Sequence of chain 1.C:
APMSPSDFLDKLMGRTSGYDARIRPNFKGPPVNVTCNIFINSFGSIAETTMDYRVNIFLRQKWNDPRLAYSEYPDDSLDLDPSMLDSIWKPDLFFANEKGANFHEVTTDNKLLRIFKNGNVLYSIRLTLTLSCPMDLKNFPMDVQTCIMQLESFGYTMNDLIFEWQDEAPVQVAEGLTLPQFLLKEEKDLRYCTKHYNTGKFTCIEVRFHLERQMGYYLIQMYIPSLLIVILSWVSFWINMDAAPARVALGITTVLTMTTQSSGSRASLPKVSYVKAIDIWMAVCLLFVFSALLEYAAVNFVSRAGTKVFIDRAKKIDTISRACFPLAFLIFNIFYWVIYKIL

Binding-site contacts:
Ligand atom C5 contacts residue TYR78 of chain 1.A at 3.6 Å (hydrophobic).
Ligand atom O3 contacts residue ARG29 of chain 1.C at 3.1 Å (salt-bridge).
Ligand atom C16 contacts residue TYR161 of chain 1.C at 3.2 Å (hydrophobic).
Ligand atom O5 contacts residue LEU85 of chain 1.A at 3.7 Å.
Ligand atom O2 contacts residue ARG29 of chain 1.C at 2.8 Å (salt-bridge).
Ligand atom C18 contacts residue ARG27 of chain 1.C at 3.3 Å.
Ligand atom C13 contacts residue ASP84 of chain 1.A at 3.7 Å.
Ligand atom N1 contacts residue PHE32 of chain 1.C at 3.6 Å.
Ligand atom C14 contacts residue ASP165 of chain 1.C at 3.8 Å.
Ligand atom C19 contacts residue LEU85 of chain 1.A at 3.8 Å (hydrophobic).
Ligand atom O1 contacts residue LEU85 of chain 1.A at 3.5 Å.
Ligand atom C11 contacts residue PHE32 of chain 1.C at 3.7 Å (hydrophobic).
Ligand atom C10 contacts residue ASP84 of chain 1.A at 3.5 Å.
Ligand atom C3 contacts residue LEU85 of chain 1.A at 3.7 Å (hydrophobic).
Ligand atom C18 contacts residue TYR161 of chain 1.C at 3.8 Å (hydrophobic).
Ligand atom C12 contacts residue PRO10 of chain 1.A at 3.8 Å (hydrophobic).
Ligand atom C14 contacts residue ASP84 of chain 1.A at 3.4 Å.
Ligand atom C19 contacts residue GLY160 of chain 1.C at 3.5 Å.
Ligand atom C17 contacts residue ASP86 of chain 1.A at 3.8 Å.
Ligand atom N3 contacts residue ASP80 of chain 1.A at 3.8 Å.
Ligand atom C17 contacts residue TYR161 of chain 1.C at 3.1 Å (hydrophobic).
Ligand atom C15 contacts residue ASP84 of chain 1.A at 3.4 Å.
Ligand atom O1 contacts residue LEU14 of chain 1.A at 3.7 Å.
Ligand atom C6 contacts residue TYR78 of chain 1.A at 3.5 Å (hydrophobic).
Ligand atom C16 contacts residue ASP84 of chain 1.A at 3.7 Å.
Ligand atom C12 contacts residue PHE13 of chain 1.A at 3.6 Å (hydrophobic).
Ligand atom C9 contacts residue ASP84 of chain 1.A at 3.3 Å.
Ligand atom O4 contacts residue GLY160 of chain 1.C at 3.6 Å (h-bond).
Ligand atom O5 contacts residue TYR161 of chain 1.C at 3.3 Å.
Ligand atom O3 contacts residue ASP165 of chain 1.C at 3.8 Å.
Ligand atom N3 contacts residue LEU83 of chain 1.A at 3.7 Å.
Ligand atom C17 contacts residue ARG27 of chain 1.C at 3.7 Å.
Ligand atom O2 contacts residue ILE28 of chain 1.C at 3.5 Å.
Ligand atom C2 contacts residue ASP84 of chain 1.A at 3.3 Å.
Ligand atom C15 contacts residue TYR161 of chain 1.C at 3.2 Å (hydrophobic).
Ligand atom C7 contacts residue PHE32 of chain 1.C at 3.8 Å (hydrophobic).
Ligand atom C11 contacts residue PRO10 of chain 1.A at 3.8 Å (hydrophobic).
Ligand atom O4 contacts residue TYR161 of chain 1.C at 3.5 Å.
Ligand atom C14 contacts residue TYR161 of chain 1.C at 3.5 Å (hydrophobic).
Ligand atom O4 contacts residue ASP84 of chain 1.A at 3.5 Å.

This small molecule binds to this protein.
Small molecule (SMILES): C[C@H]1[C@H]2C(=O)N(C)c3ccncc3[C@H]2CN1S(=O)(=O)c1ccc2c(c1)OCO2

Sequence of chain 1.A:
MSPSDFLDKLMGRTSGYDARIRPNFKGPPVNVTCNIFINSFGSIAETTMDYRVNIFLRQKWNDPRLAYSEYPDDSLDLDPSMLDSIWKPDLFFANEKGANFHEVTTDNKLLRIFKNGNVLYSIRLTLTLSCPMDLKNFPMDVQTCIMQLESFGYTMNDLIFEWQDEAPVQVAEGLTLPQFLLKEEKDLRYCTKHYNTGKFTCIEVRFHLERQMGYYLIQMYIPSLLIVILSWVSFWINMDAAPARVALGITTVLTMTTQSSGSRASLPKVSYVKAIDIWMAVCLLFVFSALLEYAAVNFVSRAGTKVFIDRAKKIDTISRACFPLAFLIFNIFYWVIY